The protein below binds the small molecule below.
Small molecule (SMILES): C=C1[C@H](O)CC(=C/C=C2\CCC[C@]3(C)[C@@H]([C@H](C)CCC(=O)/C=C/C)CC[C@@H]23)C[C@H]1O

Sequence of chain 1.A:
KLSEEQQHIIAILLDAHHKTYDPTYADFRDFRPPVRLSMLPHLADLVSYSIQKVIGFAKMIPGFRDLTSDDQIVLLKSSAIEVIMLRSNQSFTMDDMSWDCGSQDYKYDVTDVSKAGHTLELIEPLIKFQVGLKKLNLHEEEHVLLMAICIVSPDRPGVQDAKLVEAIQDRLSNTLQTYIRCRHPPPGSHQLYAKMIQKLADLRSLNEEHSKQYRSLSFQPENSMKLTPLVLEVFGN

Binding-site contacts:
Ligand atom C4 contacts residue CYS132 of chain 1.A at 3.8 Å (hydrophobic).
Ligand atom C22 contacts residue HIS149 of chain 1.A at 3.4 Å.
Ligand atom C15 contacts residue MET116 of chain 1.A at 4.0 Å (hydrophobic).
Ligand atom C19 contacts residue VAL144 of chain 1.A at 3.8 Å (hydrophobic).
Ligand atom C7 contacts residue SER119 of chain 1.A at 3.3 Å.
Ligand atom C1 contacts residue SER119 of chain 1.A at 3.8 Å.
Ligand atom C3 contacts residue TYR38 of chain 1.A at 3.7 Å (hydrophobic).
Ligand atom C6 contacts residue TRP130 of chain 1.A at 4.0 Å (hydrophobic).
Ligand atom O1 contacts residue ARG118 of chain 1.A at 3.0 Å (salt-bridge).
Ligand atom C8 contacts residue TRP130 of chain 1.A at 3.9 Å (hydrophobic).
Ligand atom C25 contacts residue HIS241 of chain 1.A at 4.0 Å.
Ligand atom C21 contacts residue ARG118 of chain 1.A at 3.7 Å.
Ligand atom C13 contacts residue TRP130 of chain 1.A at 3.4 Å (hydrophobic).
Ligand atom O contacts residue SER122 of chain 1.A at 3.0 Å (h-bond).
Ligand atom O contacts residue TYR38 of chain 1.A at 2.8 Å (h-bond).
Ligand atom C contacts residue SER81 of chain 1.A at 3.8 Å.
Ligand atom C1 contacts residue ARG118 of chain 1.A at 3.8 Å.
Ligand atom C25 contacts residue HIS149 of chain 1.A at 1.4 Å.
Ligand atom C21 contacts residue TYR38 of chain 1.A at 3.8 Å (hydrophobic).
Ligand atom C contacts residue SER119 of chain 1.A at 3.6 Å.
Ligand atom C26 contacts residue LEU248 of chain 1.A at 3.7 Å (hydrophobic).
Ligand atom C1 contacts residue SER81 of chain 1.A at 3.7 Å.
Ligand atom C20 contacts residue HIS241 of chain 1.A at 4.0 Å.
Ligand atom C contacts residue ILE115 of chain 1.A at 4.0 Å (hydrophobic).
Ligand atom C22 contacts residue HIS241 of chain 1.A at 3.1 Å.
Ligand atom C26 contacts residue HIS149 of chain 1.A at 2.5 Å.
Ligand atom C11 contacts residue VAL144 of chain 1.A at 3.7 Å (hydrophobic).
Ligand atom C19 contacts residue LEU153 of chain 1.A at 3.8 Å (hydrophobic).
Ligand atom C6 contacts residue SER119 of chain 1.A at 3.5 Å.
Ligand atom O contacts residue SER119 of chain 1.A at 3.4 Å (h-bond).
Ligand atom C3 contacts residue TYR42 of chain 1.A at 4.0 Å (hydrophobic).
Ligand atom C19 contacts residue HIS149 of chain 1.A at 4.0 Å.
Ligand atom C17 contacts residue VAL78 of chain 1.A at 3.9 Å (hydrophobic).
Ligand atom C5 contacts residue SER119 of chain 1.A at 3.6 Å.
Ligand atom C4 contacts residue SER122 of chain 1.A at 3.9 Å.
Ligand atom C5 contacts residue LEU77 of chain 1.A at 4.0 Å (hydrophobic).
Ligand atom C3 contacts residue SER122 of chain 1.A at 3.9 Å.
Ligand atom C24 contacts residue HIS149 of chain 1.A at 2.5 Å.
Ligand atom C23 contacts residue HIS149 of chain 1.A at 3.2 Å.
Ligand atom O1 contacts residue SER81 of chain 1.A at 2.7 Å (h-bond).